Sequence of chain 5.B:
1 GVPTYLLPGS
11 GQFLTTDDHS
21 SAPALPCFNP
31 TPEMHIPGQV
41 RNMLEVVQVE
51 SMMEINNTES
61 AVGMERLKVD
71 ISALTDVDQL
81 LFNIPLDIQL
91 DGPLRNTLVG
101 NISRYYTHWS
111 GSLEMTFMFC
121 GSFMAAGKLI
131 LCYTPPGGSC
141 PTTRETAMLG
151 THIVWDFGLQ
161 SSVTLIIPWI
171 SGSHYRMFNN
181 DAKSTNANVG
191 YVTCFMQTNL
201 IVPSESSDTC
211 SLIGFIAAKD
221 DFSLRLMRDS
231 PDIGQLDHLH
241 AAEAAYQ

The protein below binds the small molecule below.
Small molecule (SMILES): Cc1cc(CCCOc2c(C)cc(-c3noc(C(F)(F)F)n3)cc2C)on1

Sequence of chain 6.B:
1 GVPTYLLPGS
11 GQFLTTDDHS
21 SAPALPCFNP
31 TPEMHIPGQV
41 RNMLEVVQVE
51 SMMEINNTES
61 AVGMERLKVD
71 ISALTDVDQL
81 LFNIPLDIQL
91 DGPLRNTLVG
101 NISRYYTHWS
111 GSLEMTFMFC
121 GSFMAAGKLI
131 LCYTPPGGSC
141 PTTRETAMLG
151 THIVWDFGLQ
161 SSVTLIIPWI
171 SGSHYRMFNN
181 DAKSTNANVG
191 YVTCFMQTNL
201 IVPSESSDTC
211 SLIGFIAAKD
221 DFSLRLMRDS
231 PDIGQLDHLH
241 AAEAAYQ

Binding-site contacts:
Ligand atom F2 contacts residue ALA169 of chain 5.A at 2.2 Å.
Ligand atom O1 contacts residue ILE217 of chain 5.A at 3.2 Å.
Ligand atom N3A contacts residue ILE184 of chain 5.A at 3.9 Å.
Ligand atom CM4 contacts residue ALA169 of chain 5.A at 3.5 Å (hydrophobic).
Ligand atom C4 contacts residue PHE115 of chain 5.A at 3.3 Å (hydrophobic).
Ligand atom O1A contacts residue LEU220 of chain 5.A at 3.4 Å.
Ligand atom F3 contacts residue ALA24 of chain 5.B at 3.9 Å.
Ligand atom CM2 contacts residue TRP93 of chain 5.A at 3.9 Å (hydrophobic).
Ligand atom O1A contacts residue ALA145 of chain 5.A at 3.8 Å.
Ligand atom C1B contacts residue ILE95 of chain 5.A at 3.5 Å (hydrophobic).
Ligand atom C6B contacts residue ILE184 of chain 5.A at 3.7 Å (hydrophobic).
Ligand atom N3A contacts residue PHE147 of chain 5.A at 3.6 Å.
Ligand atom CM3 contacts residue THR97 of chain 5.A at 3.9 Å.
Ligand atom N1A contacts residue LEU220 of chain 5.A at 3.0 Å.
Ligand atom F2 contacts residue SER170 of chain 5.A at 3.5 Å.
Ligand atom F3 contacts residue ALA169 of chain 5.A at 3.7 Å.
Ligand atom F2 contacts residue ALA145 of chain 5.A at 3.0 Å.
Ligand atom F2 contacts residue PHE147 of chain 5.A at 3.2 Å.
Ligand atom O1A contacts residue ILE182 of chain 5.A at 3.9 Å.
Ligand atom F3 contacts residue LEU14 of chain 6.B at 3.9 Å.
Ligand atom C3B contacts residue ILE119 of chain 5.A at 3.5 Å (hydrophobic).
Ligand atom C3A contacts residue ILE182 of chain 5.A at 3.2 Å (hydrophobic).
Ligand atom CM6 contacts residue MET187 of chain 5.A at 3.8 Å (hydrophobic).
Ligand atom F2 contacts residue MET146 of chain 5.A at 3.7 Å.
Ligand atom CM6 contacts residue ILE217 of chain 5.A at 3.4 Å (hydrophobic).
Ligand atom CM6 contacts residue ILE184 of chain 5.A at 3.5 Å (hydrophobic).
Ligand atom F1 contacts residue ALA145 of chain 5.A at 3.0 Å.
Ligand atom C2A contacts residue LEU220 of chain 5.A at 3.8 Å (hydrophobic).
Ligand atom C6B contacts residue ILE95 of chain 5.A at 3.6 Å (hydrophobic).
Ligand atom N3A contacts residue ILE182 of chain 5.A at 3.0 Å.
Ligand atom CM4 contacts residue ILE182 of chain 5.A at 3.6 Å (hydrophobic).
Ligand atom CM4 contacts residue ALA145 of chain 5.A at 3.5 Å (hydrophobic).
Ligand atom C5B contacts residue ILE184 of chain 5.A at 3.4 Å (hydrophobic).
Ligand atom O1B contacts residue ILE95 of chain 5.A at 3.0 Å.
Ligand atom C2A contacts residue ILE182 of chain 5.A at 3.6 Å (hydrophobic).
Ligand atom F1 contacts residue VAL171 of chain 5.A at 3.0 Å.
Ligand atom F3 contacts residue ILE182 of chain 5.A at 3.2 Å.
Ligand atom CM2 contacts residue ILE119 of chain 5.A at 3.5 Å (hydrophobic).
Ligand atom C2B contacts residue ILE119 of chain 5.A at 3.5 Å (hydrophobic).
Ligand atom F1 contacts residue SER170 of chain 5.A at 3.7 Å.

Sequence of chain 5.A:
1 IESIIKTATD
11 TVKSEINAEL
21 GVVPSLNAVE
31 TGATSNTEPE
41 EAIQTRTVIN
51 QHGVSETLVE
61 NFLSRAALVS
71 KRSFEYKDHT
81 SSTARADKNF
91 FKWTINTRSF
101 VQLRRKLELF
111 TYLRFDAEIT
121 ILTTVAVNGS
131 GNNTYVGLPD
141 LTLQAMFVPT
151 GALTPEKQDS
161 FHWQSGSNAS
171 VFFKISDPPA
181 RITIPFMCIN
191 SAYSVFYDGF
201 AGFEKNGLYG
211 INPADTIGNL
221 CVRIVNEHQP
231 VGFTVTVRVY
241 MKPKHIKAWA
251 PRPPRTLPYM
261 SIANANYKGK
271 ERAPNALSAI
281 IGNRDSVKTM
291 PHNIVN